A protein and the small-molecule ligand that binds it are described below.
Small molecule (SMILES): CC(=O)N[C@H]1[C@H](O[C@H]2[C@H](O)[C@@H](NC(C)=O)CO[C@@H]2CO)O[C@H](CO)[C@@H](O)[C@@H]1O

Sequence of chain 1.C:
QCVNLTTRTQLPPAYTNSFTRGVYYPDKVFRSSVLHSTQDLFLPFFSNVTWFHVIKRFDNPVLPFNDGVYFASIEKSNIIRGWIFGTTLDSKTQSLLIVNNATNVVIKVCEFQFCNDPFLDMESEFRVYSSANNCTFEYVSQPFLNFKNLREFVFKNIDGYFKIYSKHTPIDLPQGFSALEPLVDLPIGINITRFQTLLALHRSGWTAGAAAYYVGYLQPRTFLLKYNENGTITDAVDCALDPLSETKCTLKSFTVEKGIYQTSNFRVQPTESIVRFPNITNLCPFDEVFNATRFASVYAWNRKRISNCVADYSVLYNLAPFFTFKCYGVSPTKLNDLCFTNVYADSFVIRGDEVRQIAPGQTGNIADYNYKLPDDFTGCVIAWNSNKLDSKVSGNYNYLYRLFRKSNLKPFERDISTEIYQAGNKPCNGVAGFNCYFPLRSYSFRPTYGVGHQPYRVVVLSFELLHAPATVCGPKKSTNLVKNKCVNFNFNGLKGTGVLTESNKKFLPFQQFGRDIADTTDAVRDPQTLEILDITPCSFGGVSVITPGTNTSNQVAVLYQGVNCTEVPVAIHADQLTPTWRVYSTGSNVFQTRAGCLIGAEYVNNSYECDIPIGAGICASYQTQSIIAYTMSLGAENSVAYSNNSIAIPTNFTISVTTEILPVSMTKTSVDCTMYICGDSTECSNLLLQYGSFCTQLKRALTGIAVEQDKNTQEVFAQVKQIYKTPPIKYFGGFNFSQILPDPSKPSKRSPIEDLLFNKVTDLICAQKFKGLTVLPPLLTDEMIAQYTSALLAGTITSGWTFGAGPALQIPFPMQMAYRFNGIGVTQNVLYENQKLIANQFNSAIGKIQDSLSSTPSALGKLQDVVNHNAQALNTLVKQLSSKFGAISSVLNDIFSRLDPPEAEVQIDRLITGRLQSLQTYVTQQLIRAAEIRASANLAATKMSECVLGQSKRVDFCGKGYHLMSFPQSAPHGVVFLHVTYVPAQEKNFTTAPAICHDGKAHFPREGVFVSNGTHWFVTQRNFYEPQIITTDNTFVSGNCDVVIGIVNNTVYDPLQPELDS

Binding-site contacts:
Ligand atom C5 contacts residue ASN1118 of chain 1.C at 3.7 Å.
Ligand atom C1 contacts residue ASN1118 of chain 1.C at 1.4 Å.
Ligand atom C3 contacts residue ASN1118 of chain 1.C at 3.8 Å.
Ligand atom C2 contacts residue ASN1118 of chain 1.C at 2.5 Å.
Ligand atom C7 contacts residue ASN1118 of chain 1.C at 3.5 Å.
Ligand atom O7 contacts residue ASN1118 of chain 1.C at 3.7 Å.
Ligand atom N2 contacts residue ASN1118 of chain 1.C at 2.9 Å (h-bond).
Ligand atom C4 contacts residue ASN1118 of chain 1.C at 4.2 Å.
Ligand atom O5 contacts residue ASN1118 of chain 1.C at 2.4 Å (h-bond).